Sequence of chain 1.A:
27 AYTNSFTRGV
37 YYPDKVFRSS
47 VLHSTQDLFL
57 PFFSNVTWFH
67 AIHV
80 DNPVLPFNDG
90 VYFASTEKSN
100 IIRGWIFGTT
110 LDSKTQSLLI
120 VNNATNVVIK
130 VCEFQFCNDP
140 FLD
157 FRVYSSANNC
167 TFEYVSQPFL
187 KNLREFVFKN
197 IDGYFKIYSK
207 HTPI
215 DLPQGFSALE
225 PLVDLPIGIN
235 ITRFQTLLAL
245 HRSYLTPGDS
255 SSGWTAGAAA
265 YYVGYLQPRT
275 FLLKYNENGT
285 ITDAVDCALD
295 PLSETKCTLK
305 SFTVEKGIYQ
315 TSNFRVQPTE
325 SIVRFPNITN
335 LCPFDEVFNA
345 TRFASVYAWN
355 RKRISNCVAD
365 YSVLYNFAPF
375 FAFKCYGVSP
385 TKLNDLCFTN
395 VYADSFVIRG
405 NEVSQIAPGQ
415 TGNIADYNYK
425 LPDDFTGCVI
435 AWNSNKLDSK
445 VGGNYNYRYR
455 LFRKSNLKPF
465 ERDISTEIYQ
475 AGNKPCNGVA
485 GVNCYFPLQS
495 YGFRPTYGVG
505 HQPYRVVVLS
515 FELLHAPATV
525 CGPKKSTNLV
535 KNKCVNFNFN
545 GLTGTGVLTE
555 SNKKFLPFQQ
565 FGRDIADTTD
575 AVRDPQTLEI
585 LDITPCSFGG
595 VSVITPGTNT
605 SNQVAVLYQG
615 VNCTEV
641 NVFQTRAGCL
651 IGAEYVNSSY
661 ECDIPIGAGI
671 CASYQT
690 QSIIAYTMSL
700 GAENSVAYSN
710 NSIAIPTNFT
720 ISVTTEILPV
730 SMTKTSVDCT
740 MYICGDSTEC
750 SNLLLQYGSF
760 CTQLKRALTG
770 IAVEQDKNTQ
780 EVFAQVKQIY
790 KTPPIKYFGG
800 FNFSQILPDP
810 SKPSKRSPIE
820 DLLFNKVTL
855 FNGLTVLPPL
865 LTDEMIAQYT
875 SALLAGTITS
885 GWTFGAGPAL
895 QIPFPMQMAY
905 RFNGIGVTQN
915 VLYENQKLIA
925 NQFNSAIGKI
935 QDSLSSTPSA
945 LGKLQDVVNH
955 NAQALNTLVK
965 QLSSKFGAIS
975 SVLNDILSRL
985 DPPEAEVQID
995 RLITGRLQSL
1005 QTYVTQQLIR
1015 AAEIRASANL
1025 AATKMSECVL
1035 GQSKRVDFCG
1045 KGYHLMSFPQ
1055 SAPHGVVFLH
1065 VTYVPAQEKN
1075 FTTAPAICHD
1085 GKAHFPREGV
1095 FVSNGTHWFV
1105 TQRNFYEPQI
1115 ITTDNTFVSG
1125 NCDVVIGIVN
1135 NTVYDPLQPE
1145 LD

A small-molecule ligand and the protein it binds are described below.
Small molecule (SMILES): CC(=O)N[C@@H]1[C@@H](O)[C@H](O)[C@@H](CO)O[C@H]1O

Binding-site contacts:
Ligand atom O7 contacts residue GLU132 of chain 1.A at 3.3 Å.
Ligand atom C3 contacts residue ASN165 of chain 1.A at 4.1 Å.
Ligand atom C7 contacts residue GLN115 of chain 1.A at 4.2 Å.
Ligand atom N2 contacts residue ASN165 of chain 1.A at 4.4 Å.
Ligand atom C5 contacts residue ASN165 of chain 1.A at 3.2 Å.
Ligand atom C7 contacts residue GLU132 of chain 1.A at 4.4 Å.
Ligand atom C4 contacts residue ASN165 of chain 1.A at 3.2 Å.
Ligand atom O5 contacts residue ASN165 of chain 1.A at 2.9 Å.
Ligand atom C7 contacts residue ASN165 of chain 1.A at 4.5 Å.
Ligand atom C8 contacts residue GLN115 of chain 1.A at 3.5 Å.
Ligand atom O4 contacts residue ASN165 of chain 1.A at 4.2 Å.
Ligand atom O7 contacts residue ASN165 of chain 1.A at 3.8 Å.
Ligand atom O6 contacts residue ASN165 of chain 1.A at 2.6 Å (h-bond).
Ligand atom C1 contacts residue ASN165 of chain 1.A at 3.6 Å.
Ligand atom C6 contacts residue ASN165 of chain 1.A at 3.1 Å.
Ligand atom O7 contacts residue GLN115 of chain 1.A at 3.9 Å.
Ligand atom C2 contacts residue ASN165 of chain 1.A at 3.5 Å.